Sequence of chain 4.A:
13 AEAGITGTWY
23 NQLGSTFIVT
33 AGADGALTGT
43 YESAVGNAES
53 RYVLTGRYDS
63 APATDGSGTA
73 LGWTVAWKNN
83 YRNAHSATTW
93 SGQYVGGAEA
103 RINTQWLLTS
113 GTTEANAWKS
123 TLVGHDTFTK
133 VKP

Sequence of chain 1.B:
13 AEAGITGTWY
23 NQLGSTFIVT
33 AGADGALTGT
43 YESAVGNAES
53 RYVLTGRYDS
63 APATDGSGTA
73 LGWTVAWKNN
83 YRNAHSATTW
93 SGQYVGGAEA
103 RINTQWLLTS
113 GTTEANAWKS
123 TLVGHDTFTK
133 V

This protein binds this small molecule.
Small molecule (SMILES): N=C1N[C@H]2[C@H](CS[C@H]2CCCCC(=O)O)N1

Binding-site contacts:
Ligand atom O12 contacts residue SER88 of chain 1.B at 3.3 Å (h-bond).
Ligand atom N3 contacts residue ASN23 of chain 1.B at 3.1 Å (h-bond).
Ligand atom C4 contacts residue TRP120 of chain 4.A at 3.9 Å (hydrophobic).
Ligand atom C10 contacts residue ASN49 of chain 1.B at 3.6 Å.
Ligand atom C7 contacts residue VAL47 of chain 1.B at 3.4 Å (hydrophobic).
Ligand atom C3 contacts residue SER27 of chain 1.B at 3.9 Å.
Ligand atom C6 contacts residue TRP108 of chain 1.B at 3.5 Å (hydrophobic).
Ligand atom C8 contacts residue VAL47 of chain 1.B at 3.9 Å (hydrophobic).
Ligand atom C9 contacts residue TRP79 of chain 1.B at 3.8 Å (hydrophobic).
Ligand atom O11 contacts residue GLY48 of chain 1.B at 3.1 Å.
Ligand atom C11 contacts residue ASN49 of chain 1.B at 3.6 Å.
Ligand atom N2 contacts residue LEU25 of chain 1.B at 3.8 Å.
Ligand atom N3 contacts residue SER45 of chain 1.B at 3.8 Å.
Ligand atom N1 contacts residue LEU25 of chain 1.B at 3.5 Å.
Ligand atom C7 contacts residue TRP79 of chain 1.B at 3.9 Å (hydrophobic).
Ligand atom S1 contacts residue THR90 of chain 1.B at 3.2 Å (h-bond).
Ligand atom C3 contacts residue LEU25 of chain 1.B at 3.4 Å (hydrophobic).
Ligand atom C8 contacts residue TRP79 of chain 1.B at 3.9 Å (hydrophobic).
Ligand atom C3 contacts residue TYR43 of chain 1.B at 3.5 Å (hydrophobic).
Ligand atom N2 contacts residue SER45 of chain 1.B at 2.9 Å (h-bond).
Ligand atom C9 contacts residue ALA50 of chain 1.B at 3.7 Å (hydrophobic).
Ligand atom C3 contacts residue ASP128 of chain 1.B at 3.7 Å.
Ligand atom C6 contacts residue THR90 of chain 1.B at 3.9 Å.
Ligand atom N2 contacts residue VAL47 of chain 1.B at 3.4 Å.
Ligand atom C8 contacts residue LEU110 of chain 1.B at 3.9 Å (hydrophobic).
Ligand atom C4 contacts residue VAL47 of chain 1.B at 3.5 Å (hydrophobic).
Ligand atom C10 contacts residue TRP79 of chain 1.B at 3.6 Å (hydrophobic).
Ligand atom N3 contacts residue SER27 of chain 1.B at 2.9 Å (h-bond).
Ligand atom N3 contacts residue LEU25 of chain 1.B at 3.6 Å.
Ligand atom N3 contacts residue ASP128 of chain 1.B at 3.7 Å.
Ligand atom N1 contacts residue ASP128 of chain 1.B at 2.9 Å (salt-bridge).
Ligand atom C5 contacts residue TRP108 of chain 1.B at 3.8 Å (hydrophobic).
Ligand atom C3 contacts residue SER45 of chain 1.B at 3.8 Å.
Ligand atom C2 contacts residue TRP120 of chain 4.A at 3.7 Å (hydrophobic).
Ligand atom C9 contacts residue VAL47 of chain 1.B at 3.5 Å (hydrophobic).
Ligand atom C7 contacts residue SER45 of chain 1.B at 3.5 Å.
Ligand atom O12 contacts residue LEU110 of chain 1.B at 3.9 Å.
Ligand atom O11 contacts residue ASN49 of chain 1.B at 2.9 Å (h-bond).
Ligand atom S1 contacts residue TRP79 of chain 1.B at 3.5 Å.
Ligand atom N3 contacts residue TYR43 of chain 1.B at 2.6 Å (h-bond).